Sequence of chain 1.A:
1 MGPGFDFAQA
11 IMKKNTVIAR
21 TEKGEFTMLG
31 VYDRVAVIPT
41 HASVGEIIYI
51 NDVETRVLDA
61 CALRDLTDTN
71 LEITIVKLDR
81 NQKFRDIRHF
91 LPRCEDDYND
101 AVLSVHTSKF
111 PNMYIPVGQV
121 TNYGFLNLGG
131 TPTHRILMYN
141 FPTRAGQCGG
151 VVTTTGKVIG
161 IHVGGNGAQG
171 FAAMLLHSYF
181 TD

Binding-site contacts:
Ligand atom O1 contacts residue PHE90 of chain 1.A at 4.5 Å.
Ligand atom C2 contacts residue ALA10 of chain 1.A at 3.6 Å (hydrophobic).
Ligand atom C3 contacts residue PHE7 of chain 1.A at 3.9 Å (hydrophobic).
Ligand atom O1 contacts residue ARG85 of chain 1.A at 2.6 Å (salt-bridge).
Ligand atom C8 contacts residue PHE90 of chain 1.A at 3.9 Å (hydrophobic).
Ligand atom C8 contacts residue PHE7 of chain 1.A at 3.4 Å (hydrophobic).
Ligand atom N contacts residue PHE7 of chain 1.A at 3.6 Å.
Ligand atom C4 contacts residue PHE7 of chain 1.A at 4.1 Å (hydrophobic).
Ligand atom O1 contacts residue ALA10 of chain 1.A at 3.6 Å.
Ligand atom C2 contacts residue PHE7 of chain 1.A at 4.2 Å (hydrophobic).
Ligand atom O contacts residue PHE90 of chain 1.A at 3.6 Å.
Ligand atom O contacts residue ARG85 of chain 1.A at 2.9 Å (salt-bridge).
Ligand atom C4 contacts residue PHE90 of chain 1.A at 3.9 Å (hydrophobic).
Ligand atom C1 contacts residue PHE7 of chain 1.A at 4.1 Å (hydrophobic).
Ligand atom C7 contacts residue PHE7 of chain 1.A at 4.4 Å (hydrophobic).
Ligand atom O2 contacts residue PHE90 of chain 1.A at 4.4 Å.
Ligand atom C7 contacts residue PHE90 of chain 1.A at 3.5 Å (hydrophobic).
Ligand atom C contacts residue PHE90 of chain 1.A at 4.2 Å (hydrophobic).
Ligand atom C contacts residue ARG85 of chain 1.A at 3.5 Å.
Ligand atom C1 contacts residue ALA10 of chain 1.A at 4.3 Å (hydrophobic).
Ligand atom C8 contacts residue GLY156 of chain 1.A at 3.7 Å.
Ligand atom C contacts residue ALA10 of chain 1.A at 4.4 Å (hydrophobic).
Ligand atom N1 contacts residue PHE7 of chain 1.A at 3.7 Å.
Ligand atom C7 contacts residue GLY156 of chain 1.A at 3.7 Å.

This small molecule binds to this protein.
Small molecule (SMILES): O=C(O)c1ccnn1C1CCOCC1